Binding-site contacts:
Ligand atom C4 contacts residue ASN308 of chain 1.C at 4.3 Å.
Ligand atom C2 contacts residue ASN308 of chain 1.C at 2.5 Å.
Ligand atom O5 contacts residue ASN308 of chain 1.C at 2.5 Å (h-bond).
Ligand atom O7 contacts residue ASN308 of chain 1.C at 4.3 Å.
Ligand atom O6 contacts residue ASN308 of chain 1.C at 3.9 Å.
Ligand atom N2 contacts residue ASN308 of chain 1.C at 2.8 Å (h-bond).
Ligand atom C3 contacts residue ASN308 of chain 1.C at 3.8 Å.
Ligand atom C7 contacts residue ASN308 of chain 1.C at 3.7 Å.
Ligand atom C5 contacts residue ASN308 of chain 1.C at 3.7 Å.
Ligand atom C1 contacts residue ASN308 of chain 1.C at 1.4 Å.

Sequence of chain 1.C:
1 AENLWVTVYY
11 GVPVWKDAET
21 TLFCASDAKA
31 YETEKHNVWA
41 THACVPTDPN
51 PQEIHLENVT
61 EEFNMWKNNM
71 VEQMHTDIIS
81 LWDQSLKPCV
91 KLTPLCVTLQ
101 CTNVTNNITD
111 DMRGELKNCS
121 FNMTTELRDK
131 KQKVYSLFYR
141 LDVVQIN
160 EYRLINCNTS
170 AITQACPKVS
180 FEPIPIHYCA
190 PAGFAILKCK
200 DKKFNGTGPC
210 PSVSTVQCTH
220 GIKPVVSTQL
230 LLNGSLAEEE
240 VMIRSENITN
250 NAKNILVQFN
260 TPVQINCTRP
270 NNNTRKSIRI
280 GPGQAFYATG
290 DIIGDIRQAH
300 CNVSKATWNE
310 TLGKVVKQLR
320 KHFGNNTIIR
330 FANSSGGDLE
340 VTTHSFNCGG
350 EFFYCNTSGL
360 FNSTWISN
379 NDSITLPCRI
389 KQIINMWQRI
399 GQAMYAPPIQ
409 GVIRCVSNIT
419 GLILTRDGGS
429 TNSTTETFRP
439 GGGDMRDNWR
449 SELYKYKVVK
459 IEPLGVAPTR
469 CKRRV

The protein below binds the small molecule below.
Small molecule (SMILES): CC(=O)N[C@@H]1[C@@H](O)[C@H](O)[C@@H](CO)O[C@H]1O